A small-molecule ligand and the protein it binds are described below.
Small molecule (SMILES): CC(=O)N[C@H]1[C@H](O[C@H]2[C@H](O)[C@@H](NC(C)=O)CO[C@@H]2CO[C@H]2O[C@@H](C)[C@@H](O)[C@@H](O)[C@@H]2O)O[C@H](CO)[C@@H](O[C@@H]2O[C@H](CO[C@H]3O[C@H](CO)[C@@H](O)[C@H](O)[C@@H]3O[C@@H]3O[C@H](CO)[C@@H](O)[C@H](O)[C@H]3NC(C)=O)[C@@H](O)[C@H](O[C@H]3O[C@H](CO)[C@@H](O)[C@H](O)[C@@H]3O[C@@H]3O[C@H](CO)[C@@H](O)[C@H](O)[C@H]3NC(C)=O)[C@@H]2O)[C@@H]1O

Sequence of chain 1.D:
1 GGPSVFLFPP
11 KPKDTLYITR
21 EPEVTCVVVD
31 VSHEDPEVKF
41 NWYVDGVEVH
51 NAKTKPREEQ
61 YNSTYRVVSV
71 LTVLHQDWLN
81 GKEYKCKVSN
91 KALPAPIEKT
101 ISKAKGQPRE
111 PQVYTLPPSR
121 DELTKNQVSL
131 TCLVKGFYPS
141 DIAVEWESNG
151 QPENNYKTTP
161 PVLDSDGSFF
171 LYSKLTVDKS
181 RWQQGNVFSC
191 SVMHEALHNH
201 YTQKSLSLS

Binding-site contacts:
Ligand atom C1 contacts residue PHE6 of chain 1.D at 3.7 Å (hydrophobic).
Ligand atom O5 contacts residue GLN60 of chain 1.D at 3.9 Å.
Ligand atom C1 contacts residue PHE6 of chain 1.D at 3.7 Å (hydrophobic).
Ligand atom C2 contacts residue ASN62 of chain 1.D at 2.5 Å.
Ligand atom C3 contacts residue ASN62 of chain 1.D at 3.8 Å.
Ligand atom C8 contacts residue ASP30 of chain 1.D at 3.1 Å.
Ligand atom C1 contacts residue PHE8 of chain 1.D at 3.5 Å (hydrophobic).
Ligand atom C8 contacts residue ARG66 of chain 1.D at 3.3 Å.
Ligand atom O5 contacts residue VAL29 of chain 1.D at 3.9 Å.
Ligand atom C7 contacts residue ARG66 of chain 1.D at 3.9 Å.
Ligand atom N2 contacts residue ASN62 of chain 1.D at 2.8 Å (h-bond).
Ligand atom C5 contacts residue ASN62 of chain 1.D at 3.7 Å.
Ligand atom C6 contacts residue PHE8 of chain 1.D at 3.5 Å (hydrophobic).
Ligand atom C8 contacts residue THR64 of chain 1.D at 3.5 Å.
Ligand atom O6 contacts residue PHE8 of chain 1.D at 3.1 Å.
Ligand atom C3 contacts residue PHE6 of chain 1.D at 3.5 Å (hydrophobic).
Ligand atom O7 contacts residue VAL27 of chain 1.D at 3.4 Å.
Ligand atom O3 contacts residue ASP30 of chain 1.D at 2.9 Å (salt-bridge).
Ligand atom O4 contacts residue VAL29 of chain 1.D at 3.5 Å.
Ligand atom C5 contacts residue PHE8 of chain 1.D at 3.7 Å (hydrophobic).
Ligand atom O7 contacts residue ASN62 of chain 1.D at 3.9 Å.
Ligand atom C2 contacts residue PHE8 of chain 1.D at 3.4 Å (hydrophobic).
Ligand atom O5 contacts residue ASN62 of chain 1.D at 2.4 Å (h-bond).
Ligand atom O5 contacts residue PHE6 of chain 1.D at 3.4 Å.
Ligand atom C5 contacts residue PHE8 of chain 1.D at 3.9 Å (hydrophobic).
Ligand atom O3 contacts residue VAL29 of chain 1.D at 3.5 Å.
Ligand atom O3 contacts residue LYS11 of chain 1.D at 2.6 Å (salt-bridge).
Ligand atom C7 contacts residue ASN62 of chain 1.D at 3.5 Å.
Ligand atom N2 contacts residue THR64 of chain 1.D at 3.7 Å.
Ligand atom C6 contacts residue GLN60 of chain 1.D at 3.9 Å.
Ligand atom C7 contacts residue ASP30 of chain 1.D at 3.6 Å.
Ligand atom O6 contacts residue PHE6 of chain 1.D at 3.6 Å.
Ligand atom C6 contacts residue PHE6 of chain 1.D at 3.9 Å (hydrophobic).
Ligand atom C1 contacts residue GLN60 of chain 1.D at 3.9 Å.
Ligand atom C4 contacts residue PHE6 of chain 1.D at 3.5 Å (hydrophobic).
Ligand atom C3 contacts residue ASP30 of chain 1.D at 3.6 Å.
Ligand atom O6 contacts residue GLN60 of chain 1.D at 3.0 Å (h-bond).
Ligand atom C1 contacts residue ASN62 of chain 1.D at 1.4 Å.
Ligand atom N2 contacts residue ASP30 of chain 1.D at 3.3 Å (salt-bridge).
Ligand atom C2 contacts residue PHE6 of chain 1.D at 3.4 Å (hydrophobic).